Sequence of chain 1.A:
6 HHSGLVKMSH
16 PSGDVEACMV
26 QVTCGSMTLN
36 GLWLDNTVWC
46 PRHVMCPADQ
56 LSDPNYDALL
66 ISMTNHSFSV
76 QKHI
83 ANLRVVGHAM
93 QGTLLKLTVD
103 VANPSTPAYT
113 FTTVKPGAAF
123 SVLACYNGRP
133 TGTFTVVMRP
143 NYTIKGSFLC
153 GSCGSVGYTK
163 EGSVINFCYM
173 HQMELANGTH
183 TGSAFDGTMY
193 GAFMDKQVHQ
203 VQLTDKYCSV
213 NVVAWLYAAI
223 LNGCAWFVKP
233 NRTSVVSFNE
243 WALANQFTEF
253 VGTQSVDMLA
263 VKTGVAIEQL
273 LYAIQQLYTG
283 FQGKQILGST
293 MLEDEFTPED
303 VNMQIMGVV

This small molecule binds to this protein.
Small molecule (SMILES): CC(C)C[C@H](NC(=O)OC[C@H]1C[C@@H]1C1CCCCC1)C(=O)N[C@@H](C[C@@H]1CCNC1=O)[C@H](O)[S+](=O)(O)O

Binding-site contacts:
Ligand atom N1 contacts residue GLN199 of chain 1.A at 3.0 Å (h-bond).
Ligand atom C7 contacts residue GLN174 of chain 1.A at 3.8 Å.
Ligand atom O1 contacts residue MET175 of chain 1.A at 3.4 Å.
Ligand atom O2 contacts residue HIS173 of chain 1.A at 2.6 Å (h-bond).
Ligand atom O2 contacts residue PHE150 of chain 1.A at 3.3 Å.
Ligand atom C11 contacts residue HIS173 of chain 1.A at 3.6 Å.
Ligand atom C5 contacts residue LEU56 of chain 1.A at 3.5 Å (hydrophobic).
Ligand atom C9 contacts residue HIS173 of chain 1.A at 3.6 Å.
Ligand atom O5 contacts residue GLN199 of chain 1.A at 3.8 Å.
Ligand atom O3 contacts residue MET32 of chain 1.A at 3.7 Å.
Ligand atom O3 contacts residue HIS48 of chain 1.A at 3.1 Å (h-bond).
Ligand atom C14 contacts residue CYS155 of chain 1.A at 1.8 Å (hydrophobic).
Ligand atom O5 contacts residue GLU176 of chain 1.A at 3.7 Å.
Ligand atom C23 contacts residue ALA178 of chain 1.A at 3.6 Å (hydrophobic).
Ligand atom N2 contacts residue GLN174 of chain 1.A at 3.0 Å (h-bond).
Ligand atom C21 contacts residue HIS201 of chain 1.A at 3.4 Å.
Ligand atom C21 contacts residue VAL200 of chain 1.A at 3.5 Å (hydrophobic).
Ligand atom C6 contacts residue MET175 of chain 1.A at 3.8 Å (hydrophobic).
Ligand atom C2 contacts residue GLN199 of chain 1.A at 3.8 Å.
Ligand atom O1 contacts residue GLU176 of chain 1.A at 2.9 Å (salt-bridge).
Ligand atom C5 contacts residue GLN199 of chain 1.A at 3.8 Å.
Ligand atom C9 contacts residue LEU151 of chain 1.A at 3.8 Å (hydrophobic).
Ligand atom C5 contacts residue ASP197 of chain 1.A at 3.8 Å.
Ligand atom C2 contacts residue GLN174 of chain 1.A at 3.6 Å.
Ligand atom C9 contacts residue SER154 of chain 1.A at 3.8 Å.
Ligand atom C3 contacts residue GLN199 of chain 1.A at 3.6 Å.
Ligand atom C16 contacts residue GLU176 of chain 1.A at 3.1 Å.
Ligand atom O2 contacts residue HIS182 of chain 1.A at 3.3 Å.
Ligand atom N3 contacts residue PHE150 of chain 1.A at 3.4 Å (h-bond).
Ligand atom O4 contacts residue GLN199 of chain 1.A at 3.7 Å.
Ligand atom C11 contacts residue GLU176 of chain 1.A at 3.6 Å.
Ligand atom C8 contacts residue CYS155 of chain 1.A at 2.7 Å (hydrophobic).
Ligand atom C2 contacts residue MET175 of chain 1.A at 3.6 Å (hydrophobic).
Ligand atom C15 contacts residue GLU176 of chain 1.A at 3.6 Å.
Ligand atom O3 contacts residue CYS155 of chain 1.A at 2.6 Å (h-bond).
Ligand atom C9 contacts residue CYS155 of chain 1.A at 3.3 Å (hydrophobic).
Ligand atom N2 contacts residue CYS155 of chain 1.A at 2.9 Å (h-bond).
Ligand atom C6 contacts residue ASP197 of chain 1.A at 3.6 Å.
Ligand atom N3 contacts residue GLU176 of chain 1.A at 3.2 Å (salt-bridge).
Ligand atom O2 contacts residue GLU176 of chain 1.A at 3.6 Å.